This protein binds this small molecule.
Small molecule (SMILES): O=C(O)Cc1ccc(-c2ccccc2)c(F)c1

Binding-site contacts:
Ligand atom C12 contacts residue GLY512 of chain 1.D at 3.6 Å.
Ligand atom C4 contacts residue ALA513 of chain 1.D at 3.5 Å (hydrophobic).
Ligand atom C3 contacts residue VAL335 of chain 1.D at 3.5 Å (hydrophobic).
Ligand atom C5 contacts residue ALA513 of chain 1.D at 3.7 Å (hydrophobic).
Ligand atom C7 contacts residue ARG106 of chain 1.D at 3.6 Å.
Ligand atom C1 contacts residue VAL335 of chain 1.D at 4.0 Å (hydrophobic).
Ligand atom C10 contacts residue TYR371 of chain 1.D at 3.3 Å (hydrophobic).
Ligand atom C2 contacts residue VAL335 of chain 1.D at 3.7 Å (hydrophobic).
Ligand atom C13 contacts residue GLY512 of chain 1.D at 3.6 Å.
Ligand atom C9 contacts residue SER516 of chain 1.D at 3.4 Å.
Ligand atom C5 contacts residue VAL335 of chain 1.D at 3.8 Å (hydrophobic).
Ligand atom C contacts residue LEU338 of chain 1.D at 3.9 Å (hydrophobic).
Ligand atom C13 contacts residue ALA513 of chain 1.D at 3.6 Å (hydrophobic).
Ligand atom C4 contacts residue VAL335 of chain 1.D at 3.5 Å (hydrophobic).
Ligand atom C contacts residue ALA513 of chain 1.D at 3.8 Å (hydrophobic).
Ligand atom C9 contacts residue VAL335 of chain 1.D at 3.9 Å (hydrophobic).
Ligand atom C6 contacts residue TYR341 of chain 1.D at 4.1 Å (hydrophobic).
Ligand atom O contacts residue ARG106 of chain 1.D at 2.5 Å (salt-bridge).
Ligand atom C11 contacts residue TRP373 of chain 1.D at 3.5 Å (hydrophobic).
Ligand atom C7 contacts residue TYR341 of chain 1.D at 3.8 Å (hydrophobic).
Ligand atom F contacts residue LEU338 of chain 1.D at 3.1 Å.
Ligand atom C8 contacts residue SER516 of chain 1.D at 4.0 Å.
Ligand atom O1 contacts residue TYR341 of chain 1.D at 2.5 Å (h-bond).
Ligand atom O1 contacts residue ARG106 of chain 1.D at 3.2 Å (salt-bridge).
Ligand atom C11 contacts residue TYR371 of chain 1.D at 3.8 Å (hydrophobic).
Ligand atom C2 contacts residue SER516 of chain 1.D at 3.7 Å.
Ligand atom C10 contacts residue TRP373 of chain 1.D at 4.0 Å (hydrophobic).
Ligand atom C1 contacts residue ALA513 of chain 1.D at 3.6 Å (hydrophobic).
Ligand atom C2 contacts residue ALA513 of chain 1.D at 3.4 Å (hydrophobic).
Ligand atom C7 contacts residue ALA513 of chain 1.D at 3.8 Å (hydrophobic).
Ligand atom C10 contacts residue SER516 of chain 1.D at 4.0 Å.
Ligand atom O contacts residue LEU517 of chain 1.D at 4.0 Å.
Ligand atom C8 contacts residue GLY512 of chain 1.D at 4.1 Å.
Ligand atom C6 contacts residue VAL335 of chain 1.D at 4.1 Å (hydrophobic).
Ligand atom O contacts residue ALA513 of chain 1.D at 3.1 Å.
Ligand atom C3 contacts residue LEU517 of chain 1.D at 4.0 Å (hydrophobic).
Ligand atom C contacts residue VAL335 of chain 1.D at 4.1 Å (hydrophobic).
Ligand atom C12 contacts residue TRP373 of chain 1.D at 3.9 Å (hydrophobic).
Ligand atom C8 contacts residue ALA513 of chain 1.D at 4.0 Å (hydrophobic).
Ligand atom C3 contacts residue ALA513 of chain 1.D at 3.4 Å (hydrophobic).

Sequence of chain 1.D:
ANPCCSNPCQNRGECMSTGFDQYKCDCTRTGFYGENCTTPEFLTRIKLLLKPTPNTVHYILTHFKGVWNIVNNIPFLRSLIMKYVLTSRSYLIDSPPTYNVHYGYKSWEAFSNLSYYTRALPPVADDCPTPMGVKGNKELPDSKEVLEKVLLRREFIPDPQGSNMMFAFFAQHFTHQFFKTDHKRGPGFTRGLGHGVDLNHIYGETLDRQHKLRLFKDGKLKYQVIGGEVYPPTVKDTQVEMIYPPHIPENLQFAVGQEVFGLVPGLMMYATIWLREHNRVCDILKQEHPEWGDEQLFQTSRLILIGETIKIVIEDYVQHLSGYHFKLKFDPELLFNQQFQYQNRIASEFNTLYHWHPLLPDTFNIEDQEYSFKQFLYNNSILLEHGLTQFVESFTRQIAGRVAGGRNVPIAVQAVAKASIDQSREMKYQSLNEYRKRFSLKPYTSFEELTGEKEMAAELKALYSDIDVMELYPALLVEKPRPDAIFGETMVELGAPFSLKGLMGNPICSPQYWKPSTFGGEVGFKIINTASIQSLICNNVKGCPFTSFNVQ